The protein below binds the small molecule below.
Small molecule (SMILES): CO[C@H]1O[C@H](CO)[C@@H](O)[C@H](O)[C@@H]1O[C@H]1O[C@H](CO)[C@@H](O)[C@H](O)[C@@H]1O

Sequence of chain 4.A:
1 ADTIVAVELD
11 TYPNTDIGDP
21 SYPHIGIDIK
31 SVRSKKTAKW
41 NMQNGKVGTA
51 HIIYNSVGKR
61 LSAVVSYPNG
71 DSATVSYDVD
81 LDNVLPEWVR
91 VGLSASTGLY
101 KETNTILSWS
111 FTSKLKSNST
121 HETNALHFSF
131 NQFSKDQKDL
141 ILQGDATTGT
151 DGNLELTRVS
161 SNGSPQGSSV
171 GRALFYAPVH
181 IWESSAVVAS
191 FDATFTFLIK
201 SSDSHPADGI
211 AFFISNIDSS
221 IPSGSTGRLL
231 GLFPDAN

Binding-site contacts:
Ligand atom C2 contacts residue THR226 of chain 4.A at 3.4 Å.
Ligand atom C6 contacts residue LEU99 of chain 4.A at 3.8 Å (hydrophobic).
Ligand atom C4 contacts residue LEU99 of chain 4.A at 3.8 Å (hydrophobic).
Ligand atom O6 contacts residue TYR100 of chain 4.A at 3.3 Å (h-bond).
Ligand atom C4 contacts residue GLY227 of chain 4.A at 3.8 Å.
Ligand atom C1 contacts residue LEU99 of chain 4.A at 3.8 Å (hydrophobic).
Ligand atom C3 contacts residue GLY98 of chain 4.A at 3.5 Å.
Ligand atom C6 contacts residue LEU99 of chain 4.A at 3.9 Å (hydrophobic).
Ligand atom C6 contacts residue TYR100 of chain 4.A at 3.9 Å (hydrophobic).
Ligand atom O3 contacts residue SER168 of chain 4.A at 3.2 Å.
Ligand atom O6 contacts residue ALA207 of chain 4.A at 3.3 Å.
Ligand atom C5 contacts residue TYR12 of chain 4.A at 3.8 Å (hydrophobic).
Ligand atom C4 contacts residue ARG228 of chain 4.A at 3.7 Å.
Ligand atom O5 contacts residue LEU99 of chain 4.A at 3.2 Å (h-bond).
Ligand atom O4 contacts residue GLY98 of chain 4.A at 3.1 Å.
Ligand atom O6 contacts residue LEU99 of chain 4.A at 3.6 Å.
Ligand atom O3 contacts residue GLY227 of chain 4.A at 3.5 Å.
Ligand atom O4 contacts residue ASP208 of chain 4.A at 2.5 Å (salt-bridge).
Ligand atom O3 contacts residue GLY98 of chain 4.A at 3.8 Å.
Ligand atom O4 contacts residue ARG228 of chain 4.A at 3.3 Å (salt-bridge).
Ligand atom C6 contacts residue ALA207 of chain 4.A at 3.6 Å (hydrophobic).
Ligand atom C3 contacts residue THR226 of chain 4.A at 3.4 Å.
Ligand atom C6 contacts residue TYR12 of chain 4.A at 3.7 Å (hydrophobic).
Ligand atom C4 contacts residue ASP208 of chain 4.A at 3.4 Å.
Ligand atom O4 contacts residue LEU99 of chain 4.A at 3.3 Å (h-bond).
Ligand atom C4 contacts residue ASN14 of chain 4.A at 3.9 Å.
Ligand atom O3 contacts residue THR226 of chain 4.A at 2.6 Å (h-bond).
Ligand atom O2 contacts residue THR226 of chain 4.A at 3.5 Å (h-bond).
Ligand atom C4 contacts residue GLY98 of chain 4.A at 3.9 Å.
Ligand atom O4 contacts residue ASN14 of chain 4.A at 2.9 Å (h-bond).
Ligand atom O6 contacts residue ASP208 of chain 4.A at 2.6 Å (salt-bridge).
Ligand atom O6 contacts residue LEU99 of chain 4.A at 3.0 Å (h-bond).
Ligand atom O4 contacts residue SER168 of chain 4.A at 2.6 Å (h-bond).
Ligand atom O4 contacts residue TYR12 of chain 4.A at 3.6 Å.
Ligand atom O3 contacts residue ARG228 of chain 4.A at 2.8 Å (salt-bridge).
Ligand atom C5 contacts residue LEU99 of chain 4.A at 3.5 Å (hydrophobic).
Ligand atom O6 contacts residue GLY98 of chain 4.A at 3.2 Å.
Ligand atom C4 contacts residue SER168 of chain 4.A at 3.6 Å.
Ligand atom C6 contacts residue ASP208 of chain 4.A at 3.5 Å.
Ligand atom C3 contacts residue ARG228 of chain 4.A at 3.8 Å.